The small molecule below binds the protein below.
Small molecule (SMILES): OC[C@H]1O[C@H](O)[C@H](O)[C@@H](O)[C@H]1O

Binding-site contacts:
Ligand atom C5 contacts residue GAL1 of chain 1.ZA at 0.1 Å.
Ligand atom O3 contacts residue GLY189 of chain 1.B at 3.6 Å.
Ligand atom C2 contacts residue TYR248 of chain 1.B at 3.4 Å (hydrophobic).
Ligand atom C4 contacts residue GAL1 of chain 1.ZA at 0.1 Å.
Ligand atom O6 contacts residue GAL1 of chain 1.ZA at 0.1 Å (h-bond).
Ligand atom O3 contacts residue LEU190 of chain 1.B at 3.8 Å.
Ligand atom C3 contacts residue GAL1 of chain 1.ZA at 0.0 Å.
Ligand atom O4 contacts residue TYR248 of chain 1.B at 2.7 Å (h-bond).
Ligand atom C1 contacts residue GAL1 of chain 1.ZA at 0.1 Å.
Ligand atom C6 contacts residue GAL1 of chain 1.ZA at 0.1 Å.
Ligand atom O6 contacts residue GLU46 of chain 1.B at 2.5 Å (salt-bridge).
Ligand atom C4 contacts residue TYR248 of chain 1.B at 3.7 Å (hydrophobic).
Ligand atom C6 contacts residue HIS47 of chain 1.B at 3.5 Å.
Ligand atom O3 contacts residue GAL1 of chain 1.ZA at 0.0 Å (h-bond).
Ligand atom O4 contacts residue ASP49 of chain 1.B at 2.7 Å (salt-bridge).
Ligand atom O5 contacts residue TYR248 of chain 1.B at 3.4 Å.
Ligand atom O4 contacts residue TYR50 of chain 1.B at 3.7 Å.
Ligand atom O3 contacts residue ASP49 of chain 1.B at 2.5 Å (salt-bridge).
Ligand atom O3 contacts residue TYR248 of chain 1.B at 3.6 Å.
Ligand atom O2 contacts residue GAL1 of chain 1.ZA at 0.1 Å (h-bond).
Ligand atom C6 contacts residue GLY366 of chain 1.B at 3.6 Å.
Ligand atom O1 contacts residue GAL1 of chain 1.ZA at 1.4 Å.
Ligand atom O5 contacts residue GLY367 of chain 1.B at 3.3 Å.
Ligand atom O6 contacts residue HIS47 of chain 1.B at 2.9 Å (h-bond).
Ligand atom O2 contacts residue ASP191 of chain 1.B at 3.0 Å (salt-bridge).
Ligand atom O2 contacts residue PEG1 of chain 1.KA at 3.4 Å.
Ligand atom O3 contacts residue THR187 of chain 1.B at 3.6 Å (h-bond).
Ligand atom O6 contacts residue LEU190 of chain 1.B at 3.8 Å.
Ligand atom O1 contacts residue ASP191 of chain 1.B at 3.2 Å (salt-bridge).
Ligand atom C2 contacts residue GAL1 of chain 1.ZA at 0.1 Å.
Ligand atom C3 contacts residue ASP191 of chain 1.B at 3.7 Å.
Ligand atom C3 contacts residue TYR248 of chain 1.B at 3.8 Å (hydrophobic).
Ligand atom O4 contacts residue GAL1 of chain 1.ZA at 0.1 Å (h-bond).
Ligand atom O5 contacts residue GAL1 of chain 1.ZA at 0.1 Å (h-bond).
Ligand atom C3 contacts residue ASP49 of chain 1.B at 3.4 Å.
Ligand atom C4 contacts residue ASP49 of chain 1.B at 3.4 Å.
Ligand atom O2 contacts residue THR187 of chain 1.B at 3.1 Å (h-bond).
Ligand atom C6 contacts residue GLU46 of chain 1.B at 3.4 Å.
Ligand atom O3 contacts residue GLY188 of chain 1.B at 3.0 Å (h-bond).
Ligand atom O1 contacts residue ARG40 of chain 1.B at 3.0 Å (salt-bridge).

Sequence of chain 1.B:
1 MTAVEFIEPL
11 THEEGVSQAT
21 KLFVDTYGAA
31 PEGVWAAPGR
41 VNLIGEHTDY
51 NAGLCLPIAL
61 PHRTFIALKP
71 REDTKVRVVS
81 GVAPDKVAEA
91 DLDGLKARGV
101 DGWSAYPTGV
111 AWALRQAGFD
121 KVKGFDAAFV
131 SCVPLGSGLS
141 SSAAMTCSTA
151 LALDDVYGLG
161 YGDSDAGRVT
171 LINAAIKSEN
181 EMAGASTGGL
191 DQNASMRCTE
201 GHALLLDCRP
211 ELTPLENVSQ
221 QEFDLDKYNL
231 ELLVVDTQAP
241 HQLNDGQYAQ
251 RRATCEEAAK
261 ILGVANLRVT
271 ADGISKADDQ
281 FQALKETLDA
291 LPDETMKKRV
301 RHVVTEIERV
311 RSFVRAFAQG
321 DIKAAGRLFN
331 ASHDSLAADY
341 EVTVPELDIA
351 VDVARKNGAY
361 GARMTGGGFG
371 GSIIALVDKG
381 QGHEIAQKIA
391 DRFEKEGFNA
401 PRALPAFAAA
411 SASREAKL